Sequence of chain 1.B:
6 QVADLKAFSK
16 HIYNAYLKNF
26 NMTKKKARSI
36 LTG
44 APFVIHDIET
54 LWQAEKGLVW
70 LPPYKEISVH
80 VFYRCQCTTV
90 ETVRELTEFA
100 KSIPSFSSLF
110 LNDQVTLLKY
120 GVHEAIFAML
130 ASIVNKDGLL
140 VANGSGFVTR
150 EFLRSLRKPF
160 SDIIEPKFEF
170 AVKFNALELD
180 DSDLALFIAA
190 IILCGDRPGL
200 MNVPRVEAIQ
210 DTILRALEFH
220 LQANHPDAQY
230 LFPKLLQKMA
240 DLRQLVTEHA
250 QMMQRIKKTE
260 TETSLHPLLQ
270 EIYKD

This protein binds this small molecule.
Small molecule (SMILES): CCCCCCOc1ccc(C[C@H](CC)C(=O)O)cc1CNC(=O)c1ccc(C(F)(F)F)cc1

Binding-site contacts:
Ligand atom C4 contacts residue CYS84 of chain 1.B at 3.8 Å (hydrophobic).
Ligand atom C18 contacts residue VAL80 of chain 1.B at 3.8 Å (hydrophobic).
Ligand atom C4 contacts residue GLN85 of chain 1.B at 3.6 Å.
Ligand atom C21 contacts residue ILE163 of chain 1.B at 3.6 Å (hydrophobic).
Ligand atom N27 contacts residue CYS84 of chain 1.B at 3.5 Å (h-bond).
Ligand atom O25 contacts residue HIS122 of chain 1.B at 2.7 Å (h-bond).
Ligand atom C15 contacts residue VAL140 of chain 1.B at 3.8 Å (hydrophobic).
Ligand atom F32 contacts residue TRP63 of chain 1.B at 3.2 Å.
Ligand atom O26 contacts residue HIS248 of chain 1.B at 3.0 Å (h-bond).
Ligand atom O28 contacts residue THR87 of chain 1.B at 3.4 Å (h-bond).
Ligand atom C1 contacts residue HIS248 of chain 1.B at 3.7 Å.
Ligand atom O25 contacts residue THR88 of chain 1.B at 2.5 Å (h-bond).
Ligand atom C5 contacts residue HIS248 of chain 1.B at 3.6 Å.
Ligand atom C26 contacts residue LYS166 of chain 1.B at 3.7 Å.
Ligand atom C6 contacts residue PHE126 of chain 1.B at 3.8 Å (hydrophobic).
Ligand atom C4 contacts residue PHE81 of chain 1.B at 3.7 Å (hydrophobic).
Ligand atom C26 contacts residue ALA170 of chain 1.B at 3.5 Å (hydrophobic).
Ligand atom O26 contacts residue MET252 of chain 1.B at 3.7 Å.
Ligand atom C23 contacts residue PHE167 of chain 1.B at 3.6 Å (hydrophobic).
Ligand atom C19 contacts residue LEU138 of chain 1.B at 3.6 Å (hydrophobic).
Ligand atom C26 contacts residue VAL133 of chain 1.B at 3.4 Å (hydrophobic).
Ligand atom O26 contacts residue TYR272 of chain 1.B at 2.6 Å (h-bond).
Ligand atom C14 contacts residue LEU138 of chain 1.B at 3.6 Å (hydrophobic).
Ligand atom O26 contacts residue HIS122 of chain 1.B at 3.4 Å (h-bond).
Ligand atom C1 contacts residue THR88 of chain 1.B at 3.4 Å.
Ligand atom C1 contacts residue HIS122 of chain 1.B at 3.3 Å.
Ligand atom C12 contacts residue THR87 of chain 1.B at 3.6 Å.
Ligand atom C25 contacts residue LYS166 of chain 1.B at 3.4 Å.
Ligand atom F30 contacts residue VAL147 of chain 1.B at 3.7 Å.
Ligand atom C1 contacts residue TYR272 of chain 1.B at 3.7 Å (hydrophobic).
Ligand atom C5 contacts residue PHE126 of chain 1.B at 3.8 Å (hydrophobic).
Ligand atom C13 contacts residue LEU138 of chain 1.B at 3.6 Å (hydrophobic).
Ligand atom C26 contacts residue LEU129 of chain 1.B at 3.6 Å (hydrophobic).
Ligand atom C16 contacts residue VAL140 of chain 1.B at 3.6 Å (hydrophobic).
Ligand atom C2 contacts residue THR88 of chain 1.B at 3.5 Å.
Ligand atom C23 contacts residue LYS166 of chain 1.B at 3.7 Å.
Ligand atom C13 contacts residue THR87 of chain 1.B at 3.8 Å.
Ligand atom O25 contacts residue LEU268 of chain 1.B at 3.6 Å.
Ligand atom F31 contacts residue ARG83 of chain 1.B at 3.5 Å.
Ligand atom C19 contacts residue CYS84 of chain 1.B at 3.6 Å (hydrophobic).